This small molecule binds to this protein.
Small molecule (SMILES): CC(=O)N[C@H]1[C@H](O[C@H]2[C@H](O)[C@@H](NC(C)=O)CO[C@@H]2CO)O[C@H](CO)[C@@H](O)[C@@H]1O

Sequence of chain 1.A:
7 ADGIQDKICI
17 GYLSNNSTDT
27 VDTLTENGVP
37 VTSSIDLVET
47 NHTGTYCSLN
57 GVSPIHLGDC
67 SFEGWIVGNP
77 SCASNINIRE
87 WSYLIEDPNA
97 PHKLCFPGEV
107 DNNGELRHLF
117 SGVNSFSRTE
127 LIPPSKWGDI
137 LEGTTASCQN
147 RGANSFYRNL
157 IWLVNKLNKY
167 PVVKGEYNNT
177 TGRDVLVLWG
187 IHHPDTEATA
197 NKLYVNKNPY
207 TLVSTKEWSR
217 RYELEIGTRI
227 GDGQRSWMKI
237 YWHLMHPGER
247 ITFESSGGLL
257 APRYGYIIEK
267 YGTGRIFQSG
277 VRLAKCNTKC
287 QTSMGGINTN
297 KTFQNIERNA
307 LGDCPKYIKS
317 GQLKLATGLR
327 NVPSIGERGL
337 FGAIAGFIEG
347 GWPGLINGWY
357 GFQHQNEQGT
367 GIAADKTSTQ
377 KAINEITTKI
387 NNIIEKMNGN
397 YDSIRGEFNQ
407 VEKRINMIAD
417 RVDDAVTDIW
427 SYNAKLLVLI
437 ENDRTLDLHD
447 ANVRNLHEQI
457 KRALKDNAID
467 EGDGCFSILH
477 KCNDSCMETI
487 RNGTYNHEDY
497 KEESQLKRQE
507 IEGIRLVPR

Binding-site contacts:
Ligand atom O5 contacts residue ASN174 of chain 1.A at 2.4 Å (h-bond).
Ligand atom C2 contacts residue ASN174 of chain 1.A at 2.4 Å.
Ligand atom C2 contacts residue GLU172 of chain 1.A at 3.2 Å.
Ligand atom O7 contacts residue ASN174 of chain 1.A at 3.0 Å (h-bond).
Ligand atom C7 contacts residue GLU172 of chain 1.A at 3.5 Å.
Ligand atom C8 contacts residue ASN174 of chain 1.A at 4.4 Å.
Ligand atom C4 contacts residue GLU172 of chain 1.A at 4.4 Å.
Ligand atom C4 contacts residue ASN174 of chain 1.A at 4.2 Å.
Ligand atom C3 contacts residue GLU172 of chain 1.A at 3.1 Å.
Ligand atom C1 contacts residue GLU172 of chain 1.A at 3.8 Å.
Ligand atom N2 contacts residue GLU172 of chain 1.A at 2.5 Å (salt-bridge).
Ligand atom C7 contacts residue ASN174 of chain 1.A at 3.2 Å.
Ligand atom C3 contacts residue ASN174 of chain 1.A at 3.8 Å.
Ligand atom C8 contacts residue GLU172 of chain 1.A at 3.6 Å.
Ligand atom C5 contacts residue ASN174 of chain 1.A at 3.7 Å.
Ligand atom N2 contacts residue ASN174 of chain 1.A at 2.9 Å (h-bond).
Ligand atom O5 contacts residue ARG246 of chain 1.A at 4.2 Å.
Ligand atom O3 contacts residue GLU172 of chain 1.A at 3.6 Å (salt-bridge).
Ligand atom O7 contacts residue ARG246 of chain 1.A at 4.2 Å.
Ligand atom C1 contacts residue ARG246 of chain 1.A at 4.2 Å.
Ligand atom C5 contacts residue ARG246 of chain 1.A at 4.0 Å.
Ligand atom C6 contacts residue ARG246 of chain 1.A at 4.1 Å.
Ligand atom C1 contacts residue ASN174 of chain 1.A at 1.4 Å.